A protein and the small-molecule ligand that binds it are described below.
Small molecule (SMILES): CC[C@@H](C=O)NC(=O)[C@H](CC(C)C)NC(=O)[C@H](CC(C)C)NC(=O)[C@H](C)NC(=O)[C@H](Cc1cnc[nH]1)NC(=O)[C@H](CC(C)C)NC(=O)[C@@H](NC(=O)[C@@H](N)CCCCN)[C@@H](C)CC

Binding-site contacts:
Ligand atom NE2 contacts residue ILE86 of chain 1.A at 4.0 Å.
Ligand atom N contacts residue GLU240 of chain 1.A at 3.7 Å.
Ligand atom CA contacts residue GLU240 of chain 1.A at 4.1 Å.
Ligand atom CG1 contacts residue LEU237 of chain 1.A at 4.2 Å (hydrophobic).
Ligand atom CA contacts residue GLU240 of chain 1.A at 3.9 Å.
Ligand atom CD1 contacts residue PRO236 of chain 1.A at 3.6 Å (hydrophobic).
Ligand atom CG contacts residue GLN82 of chain 1.A at 3.8 Å.
Ligand atom CE1 contacts residue ILE86 of chain 1.A at 3.6 Å (hydrophobic).
Ligand atom NE2 contacts residue GLU240 of chain 1.A at 4.2 Å.
Ligand atom ND1 contacts residue GLN82 of chain 1.A at 3.9 Å.
Ligand atom CD2 contacts residue GLU240 of chain 1.A at 3.8 Å.
Ligand atom O contacts residue MET78 of chain 1.A at 3.7 Å.
Ligand atom CB contacts residue GLU240 of chain 1.A at 3.2 Å.
Ligand atom CA contacts residue GLU240 of chain 1.A at 3.0 Å.
Ligand atom N contacts residue GLU240 of chain 1.A at 2.5 Å (salt-bridge).
Ligand atom CB contacts residue GLU240 of chain 1.A at 3.0 Å.
Ligand atom CG2 contacts residue LEU237 of chain 1.A at 3.9 Å (hydrophobic).
Ligand atom CD2 contacts residue LEU241 of chain 1.A at 4.1 Å (hydrophobic).
Ligand atom CD2 contacts residue GLN85 of chain 1.A at 4.1 Å.
Ligand atom CA contacts residue LYS72 of chain 1.A at 4.0 Å.
Ligand atom CD2 contacts residue ILE86 of chain 1.A at 4.0 Å (hydrophobic).
Ligand atom C contacts residue GLU240 of chain 1.A at 3.5 Å.
Ligand atom CG1 contacts residue PRO236 of chain 1.A at 3.6 Å (hydrophobic).
Ligand atom CD1 contacts residue LEU237 of chain 1.A at 4.0 Å (hydrophobic).
Ligand atom CG1 contacts residue GLU240 of chain 1.A at 3.5 Å.
Ligand atom O contacts residue LYS72 of chain 1.A at 2.9 Å (salt-bridge).
Ligand atom CA contacts residue GLN82 of chain 1.A at 4.0 Å.
Ligand atom O contacts residue LYS72 of chain 1.A at 4.2 Å.
Ligand atom CD1 contacts residue GLN85 of chain 1.A at 3.4 Å.
Ligand atom N contacts residue GLU240 of chain 1.A at 3.0 Å (salt-bridge).
Ligand atom ND1 contacts residue ILE86 of chain 1.A at 3.6 Å.
Ligand atom CG contacts residue ILE86 of chain 1.A at 4.0 Å (hydrophobic).
Ligand atom CD1 contacts residue ILE86 of chain 1.A at 4.1 Å (hydrophobic).
Ligand atom CB contacts residue GLN82 of chain 1.A at 3.8 Å.
Ligand atom C contacts residue GLU240 of chain 1.A at 3.5 Å.
Ligand atom C contacts residue LYS72 of chain 1.A at 3.9 Å.
Ligand atom CD1 contacts residue VAL68 of chain 1.A at 4.0 Å (hydrophobic).
Ligand atom CB contacts residue LEU237 of chain 1.A at 4.2 Å (hydrophobic).
Ligand atom CD2 contacts residue LYS72 of chain 1.A at 3.8 Å.
Ligand atom O contacts residue GLN82 of chain 1.A at 4.1 Å.

Sequence of chain 1.A:
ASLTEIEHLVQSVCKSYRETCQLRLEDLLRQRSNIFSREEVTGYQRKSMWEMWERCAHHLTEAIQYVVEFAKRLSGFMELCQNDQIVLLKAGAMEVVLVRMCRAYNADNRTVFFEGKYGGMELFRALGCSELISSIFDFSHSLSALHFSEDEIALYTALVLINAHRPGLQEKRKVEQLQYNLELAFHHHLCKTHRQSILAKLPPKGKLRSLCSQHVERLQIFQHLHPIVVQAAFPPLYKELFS